Binding-site contacts:
Ligand atom C7 contacts residue ARG168 of chain 1.A at 4.2 Å.
Ligand atom C6 contacts residue ARG168 of chain 1.A at 3.8 Å.
Ligand atom N2 contacts residue ARG168 of chain 1.A at 3.7 Å.
Ligand atom C4 contacts residue ARG168 of chain 1.A at 4.1 Å.
Ligand atom C7 contacts residue ASN57 of chain 1.A at 3.4 Å.
Ligand atom C5 contacts residue ARG168 of chain 1.A at 4.0 Å.
Ligand atom O5 contacts residue ARG168 of chain 1.A at 4.0 Å.
Ligand atom C1 contacts residue LEU171 of chain 1.A at 4.3 Å (hydrophobic).
Ligand atom C2 contacts residue ASN57 of chain 1.A at 2.4 Å.
Ligand atom C8 contacts residue GLU62 of chain 1.A at 3.7 Å.
Ligand atom C8 contacts residue PRO167 of chain 1.A at 3.9 Å (hydrophobic).
Ligand atom C1 contacts residue ASN57 of chain 1.A at 1.4 Å.
Ligand atom C1 contacts residue ARG168 of chain 1.A at 4.0 Å.
Ligand atom C6 contacts residue ASP175 of chain 1.A at 3.6 Å.
Ligand atom O5 contacts residue ARG168 of chain 1.A at 3.2 Å.
Ligand atom C5 contacts residue ARG168 of chain 1.A at 3.9 Å.
Ligand atom C8 contacts residue LEU171 of chain 1.A at 3.8 Å (hydrophobic).
Ligand atom C2 contacts residue ARG168 of chain 1.A at 4.2 Å.
Ligand atom O5 contacts residue ASN57 of chain 1.A at 2.3 Å (h-bond).
Ligand atom C6 contacts residue GLY172 of chain 1.A at 4.5 Å.
Ligand atom C8 contacts residue ARG168 of chain 1.A at 3.5 Å.
Ligand atom C5 contacts residue ASN57 of chain 1.A at 3.6 Å.
Ligand atom C4 contacts residue ASN57 of chain 1.A at 4.2 Å.
Ligand atom C8 contacts residue ASN57 of chain 1.A at 3.7 Å.
Ligand atom N2 contacts residue ASN57 of chain 1.A at 3.0 Å (h-bond).
Ligand atom C3 contacts residue ASN57 of chain 1.A at 3.8 Å.
Ligand atom C3 contacts residue ARG168 of chain 1.A at 3.7 Å.
Ligand atom N2 contacts residue PHE58 of chain 1.A at 4.3 Å.
Ligand atom C1 contacts residue ARG168 of chain 1.A at 4.1 Å.
Ligand atom O7 contacts residue ARG168 of chain 1.A at 4.2 Å.
Ligand atom O7 contacts residue ASN57 of chain 1.A at 3.3 Å (h-bond).
Ligand atom O5 contacts residue GLY172 of chain 1.A at 4.2 Å.
Ligand atom O5 contacts residue LEU171 of chain 1.A at 4.2 Å.
Ligand atom C1 contacts residue GLY172 of chain 1.A at 4.4 Å.
Ligand atom O4 contacts residue ARG168 of chain 1.A at 3.9 Å.
Ligand atom C7 contacts residue PHE58 of chain 1.A at 4.4 Å (hydrophobic).
Ligand atom C6 contacts residue ARG168 of chain 1.A at 4.4 Å.
Ligand atom C6 contacts residue LEU171 of chain 1.A at 3.7 Å (hydrophobic).
Ligand atom C6 contacts residue LEU171 of chain 1.A at 3.8 Å (hydrophobic).
Ligand atom C8 contacts residue PHE58 of chain 1.A at 3.8 Å (hydrophobic).

The small molecule below binds the protein below.
Small molecule (SMILES): CC(=O)N[C@H]1[C@H](O[C@H]2[C@H](O[C@@H]3O[C@@H](C)[C@@H](O)[C@@H](O)[C@@H]3O)[C@@H](NC(C)=O)CO[C@@H]2CO[C@@H]2O[C@@H](C)[C@@H](O)[C@@H](O)[C@@H]2O)O[C@H](CO)[C@@H](O[C@@H]2O[C@H](CO)[C@@H](O)[C@H](O[C@H]3O[C@H](CO)[C@@H](O)[C@H](O)[C@@H]3O)[C@@H]2O)[C@@H]1O

Sequence of chain 1.A:
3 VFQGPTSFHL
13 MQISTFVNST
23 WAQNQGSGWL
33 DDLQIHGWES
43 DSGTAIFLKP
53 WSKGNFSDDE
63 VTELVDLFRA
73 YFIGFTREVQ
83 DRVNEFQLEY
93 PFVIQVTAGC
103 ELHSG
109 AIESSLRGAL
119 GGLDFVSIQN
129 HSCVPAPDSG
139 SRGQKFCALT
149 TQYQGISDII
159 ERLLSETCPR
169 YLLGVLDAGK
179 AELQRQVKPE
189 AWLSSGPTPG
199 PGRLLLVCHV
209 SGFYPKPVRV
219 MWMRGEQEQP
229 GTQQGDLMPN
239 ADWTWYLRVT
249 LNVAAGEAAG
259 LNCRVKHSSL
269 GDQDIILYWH